The protein below binds the small molecule below.
Small molecule (SMILES): N#Cc1c[nH]c2nc(N)[nH]c(=O)c12

Binding-site contacts:
Ligand atom N11 contacts residue GLY230 of chain 1.A at 3.2 Å.
Ligand atom O6 contacts residue GLY230 of chain 1.A at 2.9 Å (h-bond).
Ligand atom N9 contacts residue MET260 of chain 1.A at 3.8 Å.
Ligand atom N2 contacts residue ILE201 of chain 1.A at 3.6 Å.
Ligand atom N3 contacts residue TYR106 of chain 1.A at 3.5 Å.
Ligand atom C2 contacts residue ASP102 of chain 1.A at 3.5 Å.
Ligand atom C7 contacts residue MET260 of chain 1.A at 3.9 Å (hydrophobic).
Ligand atom O6 contacts residue CYS158 of chain 1.A at 3.2 Å (h-bond).
Ligand atom C4 contacts residue TYR106 of chain 1.A at 3.8 Å (hydrophobic).
Ligand atom N11 contacts residue CYS158 of chain 1.A at 3.7 Å.
Ligand atom C2 contacts residue TYR106 of chain 1.A at 3.7 Å (hydrophobic).
Ligand atom C6 contacts residue ASP156 of chain 1.A at 3.6 Å.
Ligand atom O6 contacts residue ASP156 of chain 1.A at 3.7 Å.
Ligand atom N1 contacts residue ASP156 of chain 1.A at 2.7 Å (salt-bridge).
Ligand atom N2 contacts residue ASP156 of chain 1.A at 2.7 Å (salt-bridge).
Ligand atom C2 contacts residue ASP156 of chain 1.A at 3.5 Å.
Ligand atom C10 contacts residue ALA232 of chain 1.A at 3.8 Å (hydrophobic).
Ligand atom C4 contacts residue MET260 of chain 1.A at 3.8 Å (hydrophobic).
Ligand atom O6 contacts residue GLY229 of chain 1.A at 3.5 Å.
Ligand atom N2 contacts residue SER103 of chain 1.A at 3.5 Å (h-bond).
Ligand atom N11 contacts residue LEU231 of chain 1.A at 3.2 Å (h-bond).
Ligand atom O6 contacts residue GLN203 of chain 1.A at 3.1 Å (h-bond).
Ligand atom N1 contacts residue MET260 of chain 1.A at 3.8 Å.
Ligand atom N3 contacts residue ASP102 of chain 1.A at 2.7 Å (salt-bridge).
Ligand atom C4 contacts residue ASP102 of chain 1.A at 3.6 Å.
Ligand atom C10 contacts residue CYS158 of chain 1.A at 3.9 Å (hydrophobic).
Ligand atom C5 contacts residue MET260 of chain 1.A at 4.0 Å (hydrophobic).
Ligand atom N11 contacts residue ALA232 of chain 1.A at 2.9 Å (h-bond).
Ligand atom C6 contacts residue GLN203 of chain 1.A at 3.9 Å.
Ligand atom C6 contacts residue GLY230 of chain 1.A at 3.9 Å.
Ligand atom N11 contacts residue VAL233 of chain 1.A at 3.7 Å.
Ligand atom C8 contacts residue MET260 of chain 1.A at 3.8 Å (hydrophobic).
Ligand atom N3 contacts residue MET260 of chain 1.A at 3.3 Å.
Ligand atom C2 contacts residue MET260 of chain 1.A at 3.6 Å (hydrophobic).
Ligand atom N2 contacts residue MET260 of chain 1.A at 3.9 Å.
Ligand atom N9 contacts residue ASP102 of chain 1.A at 3.8 Å.
Ligand atom C6 contacts residue CYS158 of chain 1.A at 3.8 Å (hydrophobic).
Ligand atom C10 contacts residue GLY230 of chain 1.A at 3.5 Å.
Ligand atom N2 contacts residue ASP102 of chain 1.A at 2.9 Å (salt-bridge).
Ligand atom C10 contacts residue MET260 of chain 1.A at 3.9 Å (hydrophobic).

Sequence of chain 1.A:
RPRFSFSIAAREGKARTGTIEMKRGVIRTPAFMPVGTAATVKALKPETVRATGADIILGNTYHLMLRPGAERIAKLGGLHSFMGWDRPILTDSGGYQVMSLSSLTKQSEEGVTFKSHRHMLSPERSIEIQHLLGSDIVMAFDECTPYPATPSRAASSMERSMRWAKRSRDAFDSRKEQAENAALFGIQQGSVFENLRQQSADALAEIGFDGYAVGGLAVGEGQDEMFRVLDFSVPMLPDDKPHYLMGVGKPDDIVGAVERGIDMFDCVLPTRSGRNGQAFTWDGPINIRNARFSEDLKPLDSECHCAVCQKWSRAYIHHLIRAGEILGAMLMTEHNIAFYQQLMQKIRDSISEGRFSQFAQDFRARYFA